Sequence of chain 17.A:
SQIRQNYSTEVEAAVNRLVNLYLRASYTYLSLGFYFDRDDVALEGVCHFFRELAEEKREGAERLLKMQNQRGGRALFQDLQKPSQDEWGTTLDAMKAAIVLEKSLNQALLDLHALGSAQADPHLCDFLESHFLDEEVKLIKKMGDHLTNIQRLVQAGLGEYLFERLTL

Binding-site contacts:
Ligand atom C6 contacts residue EDP1 of chain 5.B at 0.9 Å.
Ligand atom C18 contacts residue EDP1 of chain 5.B at 1.7 Å.
Ligand atom C16 contacts residue SER27 of chain 17.A at 2.8 Å.
Ligand atom C16 contacts residue EDP1 of chain 5.B at 0.8 Å.
Ligand atom C15 contacts residue LEU24 of chain 5.A at 4.1 Å (hydrophobic).
Ligand atom N3 contacts residue ARG59 of chain 17.A at 3.5 Å.
Ligand atom C13 contacts residue LEU81 of chain 5.A at 3.9 Å (hydrophobic).
Ligand atom C4 contacts residue EDP1 of chain 5.B at 0.8 Å.
Ligand atom O8 contacts residue EDP1 of chain 5.B at 0.7 Å (h-bond).
Ligand atom O7 contacts residue LEU24 of chain 5.A at 3.2 Å.
Ligand atom C13 contacts residue EDP1 of chain 5.B at 2.7 Å.
Ligand atom C18 contacts residue ARG59 of chain 5.A at 3.9 Å.
Ligand atom N3 contacts residue LEU24 of chain 17.A at 4.0 Å.
Ligand atom C15 contacts residue ARG59 of chain 5.A at 2.8 Å.
Ligand atom C4 contacts residue ARG59 of chain 17.A at 4.0 Å.
Ligand atom O8 contacts residue SER27 of chain 17.A at 3.2 Å (h-bond).
Ligand atom C4 contacts residue SER27 of chain 5.A at 3.6 Å.
Ligand atom C15 contacts residue EDP1 of chain 5.B at 0.8 Å.
Ligand atom S9 contacts residue SER27 of chain 5.A at 3.6 Å.
Ligand atom C1 contacts residue EDP1 of chain 5.B at 0.8 Å.
Ligand atom S9 contacts residue LEU31 of chain 5.A at 4.1 Å.
Ligand atom C12 contacts residue LEU81 of chain 5.A at 3.9 Å (hydrophobic).
Ligand atom O8 contacts residue LEU24 of chain 17.A at 3.6 Å.
Ligand atom C12 contacts residue EDP1 of chain 5.B at 1.2 Å.
Ligand atom C14 contacts residue EDP1 of chain 5.B at 0.8 Å.
Ligand atom C17 contacts residue EDP1 of chain 5.B at 0.5 Å.
Ligand atom C6 contacts residue SER27 of chain 5.A at 3.6 Å.
Ligand atom C13 contacts residue TYR28 of chain 17.A at 3.7 Å (hydrophobic).
Ligand atom N3 contacts residue EDP1 of chain 5.B at 0.8 Å.
Ligand atom O7 contacts residue SER27 of chain 5.A at 3.6 Å (h-bond).
Ligand atom C2 contacts residue EDP1 of chain 5.B at 0.9 Å.
Ligand atom C17 contacts residue SER27 of chain 17.A at 3.1 Å.
Ligand atom N5 contacts residue EDP1 of chain 5.B at 0.9 Å.
Ligand atom O7 contacts residue EDP1 of chain 5.B at 0.7 Å (h-bond).
Ligand atom S9 contacts residue EDP1 of chain 5.B at 0.5 Å.
Ligand atom C18 contacts residue SER27 of chain 17.A at 3.3 Å.
Ligand atom C12 contacts residue LEU81 of chain 17.A at 4.0 Å (hydrophobic).
Ligand atom C18 contacts residue ALA55 of chain 17.A at 3.7 Å (hydrophobic).
Ligand atom O8 contacts residue ARG59 of chain 17.A at 3.9 Å.
Ligand atom N5 contacts residue SER27 of chain 5.A at 2.8 Å (h-bond).

The small molecule below binds the protein below.
Small molecule (SMILES): CCC[C@@H](C)C1(CC)C(=O)NC(=S)NC1=O

Sequence of chain 5.A:
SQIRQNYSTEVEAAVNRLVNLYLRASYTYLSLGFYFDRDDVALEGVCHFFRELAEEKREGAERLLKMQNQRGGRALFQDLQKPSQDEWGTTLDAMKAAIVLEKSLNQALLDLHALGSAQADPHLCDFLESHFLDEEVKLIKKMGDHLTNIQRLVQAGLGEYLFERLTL